Sequence of chain 1.A:
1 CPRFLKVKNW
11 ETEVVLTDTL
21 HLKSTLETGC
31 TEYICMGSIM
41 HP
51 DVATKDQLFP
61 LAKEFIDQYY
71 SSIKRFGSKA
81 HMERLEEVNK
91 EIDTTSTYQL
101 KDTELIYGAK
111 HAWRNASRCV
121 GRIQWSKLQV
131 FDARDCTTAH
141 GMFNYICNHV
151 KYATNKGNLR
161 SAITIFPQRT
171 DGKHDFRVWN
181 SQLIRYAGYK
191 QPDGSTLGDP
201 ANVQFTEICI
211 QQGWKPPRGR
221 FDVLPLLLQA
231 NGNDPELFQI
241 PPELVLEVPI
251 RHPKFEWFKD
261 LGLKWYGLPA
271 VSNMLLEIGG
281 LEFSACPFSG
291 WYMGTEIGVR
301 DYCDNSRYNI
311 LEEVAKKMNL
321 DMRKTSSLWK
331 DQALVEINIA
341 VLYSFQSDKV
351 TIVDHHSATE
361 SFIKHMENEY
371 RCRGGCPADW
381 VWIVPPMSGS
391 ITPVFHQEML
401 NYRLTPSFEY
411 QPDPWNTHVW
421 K

Binding-site contacts:
Ligand atom C09 contacts residue HEM1 of chain 1.C at 3.5 Å.
Ligand atom N28 contacts residue ARG185 of chain 1.A at 4.2 Å.
Ligand atom N02 contacts residue PRO269 of chain 1.A at 3.8 Å.
Ligand atom C23 contacts residue GLN182 of chain 1.A at 4.0 Å.
Ligand atom C02 contacts residue GLU296 of chain 1.A at 3.7 Å.
Ligand atom C04 contacts residue HEM1 of chain 1.C at 3.7 Å.
Ligand atom C23 contacts residue HEM1 of chain 1.C at 3.7 Å.
Ligand atom C08 contacts residue HEM1 of chain 1.C at 3.9 Å.
Ligand atom C25 contacts residue VAL271 of chain 1.A at 3.9 Å (hydrophobic).
Ligand atom C24 contacts residue GLN182 of chain 1.A at 3.8 Å.
Ligand atom C11 contacts residue GLY290 of chain 1.A at 4.0 Å.
Ligand atom C02 contacts residue TRP291 of chain 1.A at 3.7 Å (hydrophobic).
Ligand atom C06 contacts residue HEM1 of chain 1.C at 4.1 Å.
Ligand atom C06 contacts residue PHE288 of chain 1.A at 4.0 Å (hydrophobic).
Ligand atom C03 contacts residue TRP291 of chain 1.A at 4.1 Å (hydrophobic).
Ligand atom N21 contacts residue HEM1 of chain 1.C at 2.9 Å (h-bond).
Ligand atom C10 contacts residue GLU296 of chain 1.A at 3.4 Å.
Ligand atom C03 contacts residue HEM1 of chain 1.C at 3.2 Å.
Ligand atom C02 contacts residue PRO269 of chain 1.A at 4.0 Å (hydrophobic).
Ligand atom C11 contacts residue PHE288 of chain 1.A at 3.7 Å (hydrophobic).
Ligand atom C24 contacts residue HEM1 of chain 1.C at 3.5 Å.
Ligand atom N02 contacts residue TRP291 of chain 1.A at 2.5 Å (h-bond).
Ligand atom C27 contacts residue ARG185 of chain 1.A at 4.1 Å.
Ligand atom C09 contacts residue GLU296 of chain 1.A at 3.3 Å.
Ligand atom C06 contacts residue VAL271 of chain 1.A at 3.8 Å (hydrophobic).
Ligand atom C26 contacts residue HEM1 of chain 1.C at 3.0 Å.
Ligand atom C22 contacts residue HEM1 of chain 1.C at 3.7 Å.
Ligand atom C02 contacts residue HEM1 of chain 1.C at 3.6 Å.
Ligand atom C11 contacts residue HEM1 of chain 1.C at 3.2 Å.
Ligand atom C07 contacts residue VAL271 of chain 1.A at 3.4 Å (hydrophobic).
Ligand atom N02 contacts residue TYR292 of chain 1.A at 3.6 Å.
Ligand atom N01 contacts residue PRO269 of chain 1.A at 4.1 Å.
Ligand atom C25 contacts residue HEM1 of chain 1.C at 3.3 Å.
Ligand atom C24 contacts residue VAL271 of chain 1.A at 4.1 Å (hydrophobic).
Ligand atom N01 contacts residue HEM1 of chain 1.C at 4.0 Å.
Ligand atom N01 contacts residue GLU296 of chain 1.A at 2.7 Å (salt-bridge).
Ligand atom N02 contacts residue HEM1 of chain 1.C at 3.5 Å.
Ligand atom C27 contacts residue GLN182 of chain 1.A at 3.3 Å.
Ligand atom C08 contacts residue VAL271 of chain 1.A at 4.0 Å (hydrophobic).
Ligand atom N02 contacts residue GLU296 of chain 1.A at 2.9 Å (salt-bridge).

The protein below binds the small molecule below.
Small molecule (SMILES): Cc1cc(N)nc2cc(-c3cncc(CN)c3)ccc12